Binding-site contacts:
Ligand atom C2 contacts residue ASN126 of chain 2.A at 2.4 Å.
Ligand atom C1 contacts residue ASN126 of chain 2.A at 1.4 Å.
Ligand atom O7 contacts residue ASN126 of chain 2.A at 4.4 Å.
Ligand atom O5 contacts residue THR128 of chain 2.A at 4.2 Å.
Ligand atom N2 contacts residue ASN126 of chain 2.A at 2.9 Å (h-bond).
Ligand atom C4 contacts residue ASN126 of chain 2.A at 4.2 Å.
Ligand atom N2 contacts residue THR128 of chain 2.A at 4.4 Å.
Ligand atom C7 contacts residue ASN126 of chain 2.A at 3.5 Å.
Ligand atom C5 contacts residue ASN126 of chain 2.A at 3.7 Å.
Ligand atom C1 contacts residue THR128 of chain 2.A at 3.6 Å.
Ligand atom O5 contacts residue ASN126 of chain 2.A at 2.4 Å (h-bond).
Ligand atom C3 contacts residue ASN126 of chain 2.A at 3.8 Å.
Ligand atom C8 contacts residue ASN126 of chain 2.A at 3.8 Å.
Ligand atom C2 contacts residue THR128 of chain 2.A at 4.5 Å.

Sequence of chain 2.A:
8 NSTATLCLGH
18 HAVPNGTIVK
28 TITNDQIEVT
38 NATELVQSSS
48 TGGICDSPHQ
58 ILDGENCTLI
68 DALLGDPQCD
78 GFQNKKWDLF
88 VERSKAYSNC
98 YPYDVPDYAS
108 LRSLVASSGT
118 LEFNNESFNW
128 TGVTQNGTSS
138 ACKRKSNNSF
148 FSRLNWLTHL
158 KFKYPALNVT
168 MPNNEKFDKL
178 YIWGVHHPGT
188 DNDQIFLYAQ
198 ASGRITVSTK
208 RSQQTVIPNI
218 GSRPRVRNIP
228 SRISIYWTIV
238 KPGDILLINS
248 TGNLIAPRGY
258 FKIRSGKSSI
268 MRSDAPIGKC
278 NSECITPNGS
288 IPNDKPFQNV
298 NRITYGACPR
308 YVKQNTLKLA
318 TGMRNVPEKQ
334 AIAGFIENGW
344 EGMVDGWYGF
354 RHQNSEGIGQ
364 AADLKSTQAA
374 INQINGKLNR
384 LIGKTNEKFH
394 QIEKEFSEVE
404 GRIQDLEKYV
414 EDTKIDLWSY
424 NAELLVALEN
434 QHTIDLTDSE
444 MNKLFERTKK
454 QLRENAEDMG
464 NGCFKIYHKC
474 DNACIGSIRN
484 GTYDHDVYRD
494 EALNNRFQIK

The protein below binds the small molecule below.
Small molecule (SMILES): CC(=O)N[C@@H]1[C@@H](O)[C@H](O)[C@@H](CO)O[C@H]1O